Binding-site contacts:
Ligand atom C5 contacts residue GLU231 of chain 2.A at 4.4 Å.
Ligand atom N1 contacts residue PRO265 of chain 2.A at 3.8 Å.
Ligand atom N1 contacts residue VAL91 of chain 2.A at 3.7 Å.
Ligand atom C1 contacts residue ASP196 of chain 2.A at 4.3 Å.
Ligand atom C2 contacts residue SER197 of chain 2.A at 3.9 Å.
Ligand atom C5 contacts residue VAL91 of chain 2.A at 4.3 Å (hydrophobic).
Ligand atom C5 contacts residue ASP199 of chain 2.A at 3.2 Å.
Ligand atom C1 contacts residue TYR264 of chain 2.A at 3.4 Å (hydrophobic).
Ligand atom C1 contacts residue GLN229 of chain 2.A at 4.3 Å.
Ligand atom N1 contacts residue ASP199 of chain 2.A at 3.0 Å (salt-bridge).
Ligand atom C1 contacts residue S4M1 of chain 2.D at 3.5 Å.
Ligand atom C3 contacts residue SER198 of chain 2.A at 4.4 Å.
Ligand atom C2 contacts residue GLN229 of chain 2.A at 4.0 Å.
Ligand atom C3 contacts residue SER197 of chain 2.A at 4.5 Å.
Ligand atom N1 contacts residue TRP51 of chain 2.A at 3.8 Å.
Ligand atom C6 contacts residue TYR264 of chain 2.A at 3.5 Å (hydrophobic).
Ligand atom C4 contacts residue ILE92 of chain 2.A at 4.1 Å (hydrophobic).
Ligand atom C4 contacts residue GLN93 of chain 2.A at 3.7 Å.
Ligand atom C7 contacts residue ILE269 of chain 2.A at 4.0 Å (hydrophobic).
Ligand atom C7 contacts residue TYR264 of chain 2.A at 3.5 Å (hydrophobic).
Ligand atom C3 contacts residue GLN93 of chain 2.A at 3.6 Å.
Ligand atom C4 contacts residue VAL91 of chain 2.A at 3.7 Å (hydrophobic).
Ligand atom C1 contacts residue SER197 of chain 2.A at 3.8 Å.
Ligand atom C1 contacts residue GLN93 of chain 2.A at 4.4 Å.
Ligand atom C3 contacts residue ILE92 of chain 2.A at 4.1 Å (hydrophobic).
Ligand atom N1 contacts residue GLU231 of chain 2.A at 4.5 Å.
Ligand atom C3 contacts residue TYR264 of chain 2.A at 4.2 Å (hydrophobic).
Ligand atom C4 contacts residue ASP199 of chain 2.A at 3.3 Å.
Ligand atom C6 contacts residue ILE269 of chain 2.A at 4.3 Å (hydrophobic).
Ligand atom C7 contacts residue GLN229 of chain 2.A at 4.3 Å.
Ligand atom C6 contacts residue PRO265 of chain 2.A at 4.4 Å (hydrophobic).
Ligand atom C2 contacts residue TYR264 of chain 2.A at 4.1 Å (hydrophobic).
Ligand atom C1 contacts residue TYR102 of chain 2.A at 3.9 Å (hydrophobic).

Sequence of chain 2.A:
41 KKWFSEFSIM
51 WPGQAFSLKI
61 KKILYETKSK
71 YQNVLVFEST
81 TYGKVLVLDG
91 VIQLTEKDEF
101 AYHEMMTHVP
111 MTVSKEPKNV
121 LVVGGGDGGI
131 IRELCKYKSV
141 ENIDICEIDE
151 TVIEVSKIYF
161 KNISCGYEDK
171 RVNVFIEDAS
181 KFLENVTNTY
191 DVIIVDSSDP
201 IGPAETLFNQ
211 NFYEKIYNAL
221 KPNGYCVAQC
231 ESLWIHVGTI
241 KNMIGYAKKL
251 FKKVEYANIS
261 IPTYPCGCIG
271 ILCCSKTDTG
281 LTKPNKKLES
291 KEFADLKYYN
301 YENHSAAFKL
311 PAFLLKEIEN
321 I

The small molecule below binds the protein below.
Small molecule (SMILES): CC1CCC(N)CC1